Sequence of chain 1.C:
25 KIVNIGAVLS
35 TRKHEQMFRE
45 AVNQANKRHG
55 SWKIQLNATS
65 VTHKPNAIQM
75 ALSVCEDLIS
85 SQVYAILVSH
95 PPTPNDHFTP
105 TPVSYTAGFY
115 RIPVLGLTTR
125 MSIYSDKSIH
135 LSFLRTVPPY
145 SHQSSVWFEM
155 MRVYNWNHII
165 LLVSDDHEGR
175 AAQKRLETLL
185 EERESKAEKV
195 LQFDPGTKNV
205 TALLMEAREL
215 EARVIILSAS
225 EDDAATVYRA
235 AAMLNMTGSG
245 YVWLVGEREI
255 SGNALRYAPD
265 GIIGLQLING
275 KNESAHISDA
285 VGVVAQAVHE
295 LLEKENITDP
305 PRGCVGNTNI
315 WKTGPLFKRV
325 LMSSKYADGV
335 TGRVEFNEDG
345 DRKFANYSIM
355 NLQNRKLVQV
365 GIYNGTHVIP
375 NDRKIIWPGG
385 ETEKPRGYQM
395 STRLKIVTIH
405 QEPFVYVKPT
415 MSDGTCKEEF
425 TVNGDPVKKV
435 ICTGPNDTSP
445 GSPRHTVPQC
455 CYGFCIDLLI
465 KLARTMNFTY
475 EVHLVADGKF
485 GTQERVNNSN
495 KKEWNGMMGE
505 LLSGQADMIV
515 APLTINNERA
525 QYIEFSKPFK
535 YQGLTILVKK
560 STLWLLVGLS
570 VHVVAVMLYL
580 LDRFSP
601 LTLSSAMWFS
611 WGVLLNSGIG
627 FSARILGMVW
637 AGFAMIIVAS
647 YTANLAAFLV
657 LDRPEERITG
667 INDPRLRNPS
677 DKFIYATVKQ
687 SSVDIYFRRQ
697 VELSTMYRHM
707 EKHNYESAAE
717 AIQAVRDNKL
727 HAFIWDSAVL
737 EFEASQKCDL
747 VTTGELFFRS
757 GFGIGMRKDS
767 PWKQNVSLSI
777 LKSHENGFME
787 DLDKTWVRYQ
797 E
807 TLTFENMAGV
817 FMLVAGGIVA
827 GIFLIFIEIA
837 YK

Binding-site contacts:
Ligand atom N2 contacts residue ASN771 of chain 1.C at 2.9 Å (h-bond).
Ligand atom C7 contacts residue ASN771 of chain 1.C at 3.3 Å.
Ligand atom O7 contacts residue MET470 of chain 1.C at 3.4 Å.
Ligand atom C7 contacts residue MET470 of chain 1.C at 4.4 Å (hydrophobic).
Ligand atom C1 contacts residue ASN771 of chain 1.C at 1.4 Å.
Ligand atom C8 contacts residue ASN771 of chain 1.C at 4.4 Å.
Ligand atom C3 contacts residue ASN771 of chain 1.C at 3.8 Å.
Ligand atom O5 contacts residue ASN771 of chain 1.C at 2.4 Å (h-bond).
Ligand atom O6 contacts residue ASN771 of chain 1.C at 4.3 Å.
Ligand atom C7 contacts residue PRO767 of chain 1.C at 4.3 Å (hydrophobic).
Ligand atom C2 contacts residue ASN771 of chain 1.C at 2.5 Å.
Ligand atom C5 contacts residue ASN771 of chain 1.C at 3.7 Å.
Ligand atom O7 contacts residue ASN771 of chain 1.C at 3.4 Å (h-bond).
Ligand atom C8 contacts residue PRO767 of chain 1.C at 3.4 Å (hydrophobic).
Ligand atom C4 contacts residue ASN771 of chain 1.C at 4.2 Å.

A protein and the small-molecule ligand that binds it are described below.
Small molecule (SMILES): CC(=O)N[C@@H]1[C@@H](O)[C@H](O)[C@@H](CO)O[C@H]1O